Sequence of chain 1.A:
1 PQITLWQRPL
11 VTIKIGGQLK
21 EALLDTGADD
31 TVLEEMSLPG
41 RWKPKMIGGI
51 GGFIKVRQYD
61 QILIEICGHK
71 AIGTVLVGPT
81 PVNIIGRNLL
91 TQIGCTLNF

Binding-site contacts:
Ligand atom C23 contacts residue GLY48 of chain 1.B at 3.5 Å.
Ligand atom C16 contacts residue LEU23 of chain 1.A at 3.6 Å (hydrophobic).
Ligand atom C36 contacts residue GLY49 of chain 1.A at 3.4 Å.
Ligand atom C20 contacts residue GLY49 of chain 1.B at 3.6 Å.
Ligand atom C32 contacts residue ILE50 of chain 1.A at 3.4 Å (hydrophobic).
Ligand atom C35 contacts residue PRO81 of chain 1.B at 3.3 Å (hydrophobic).
Ligand atom C36 contacts residue PRO81 of chain 1.B at 3.6 Å (hydrophobic).
Ligand atom C39 contacts residue GLY49 of chain 1.A at 3.5 Å.
Ligand atom C27 contacts residue VAL32 of chain 1.B at 3.4 Å (hydrophobic).
Ligand atom O4 contacts residue ASP29 of chain 1.B at 2.8 Å (salt-bridge).
Ligand atom O2 contacts residue ASP25 of chain 1.A at 2.9 Å (salt-bridge).
Ligand atom C23 contacts residue ASP29 of chain 1.B at 3.5 Å.
Ligand atom C26 contacts residue ASP30 of chain 1.B at 3.5 Å.
Ligand atom O5 contacts residue THR80 of chain 1.B at 3.5 Å (h-bond).
Ligand atom C37 contacts residue ILE50 of chain 1.A at 3.2 Å (hydrophobic).
Ligand atom C13 contacts residue GLY27 of chain 1.B at 3.5 Å.
Ligand atom C24 contacts residue ASP29 of chain 1.B at 3.6 Å.
Ligand atom C8 contacts residue ASP25 of chain 1.B at 3.6 Å.
Ligand atom C33 contacts residue ILE50 of chain 1.A at 3.6 Å (hydrophobic).
Ligand atom C39 contacts residue PRO81 of chain 1.B at 3.5 Å (hydrophobic).
Ligand atom C35 contacts residue GLY49 of chain 1.A at 3.4 Å.
Ligand atom C27 contacts residue ASP30 of chain 1.B at 3.3 Å.
Ligand atom C22 contacts residue GLY48 of chain 1.B at 3.4 Å.
Ligand atom C34 contacts residue THR80 of chain 1.B at 3.3 Å.
Ligand atom O4 contacts residue ALA28 of chain 1.B at 3.5 Å.
Ligand atom C28 contacts residue ALA28 of chain 1.B at 3.7 Å (hydrophobic).
Ligand atom O4 contacts residue GLY27 of chain 1.B at 3.1 Å (h-bond).
Ligand atom O3 contacts residue GLY49 of chain 1.B at 3.6 Å.
Ligand atom C16 contacts residue GLY27 of chain 1.B at 3.5 Å.
Ligand atom C33 contacts residue THR80 of chain 1.B at 3.1 Å.
Ligand atom O1 contacts residue GLY49 of chain 1.A at 3.6 Å.
Ligand atom C37 contacts residue PRO79 of chain 1.B at 3.3 Å (hydrophobic).
Ligand atom O3 contacts residue ILE50 of chain 1.A at 3.4 Å.
Ligand atom N4 contacts residue GLY27 of chain 1.B at 3.2 Å (h-bond).
Ligand atom C11 contacts residue ASP25 of chain 1.B at 3.5 Å.
Ligand atom O2 contacts residue ASP25 of chain 1.B at 2.7 Å (salt-bridge).
Ligand atom C24 contacts residue GLY48 of chain 1.B at 3.6 Å.
Ligand atom C12 contacts residue ASP25 of chain 1.A at 3.4 Å.
Ligand atom C17 contacts residue ARG8 of chain 1.A at 3.3 Å.
Ligand atom C18 contacts residue ARG8 of chain 1.A at 3.4 Å.

A protein and the small-molecule ligand that binds it are described below.
Small molecule (SMILES): CC(C)(C)NC(=O)[C@@H]1CN(Cc2cc3ccccc3o2)CCN1C[C@@H](O)C[C@@H](Cc1ccccc1)C(=O)N[C@H]1c2ccccc2C[C@H]1O

Sequence of chain 1.B:
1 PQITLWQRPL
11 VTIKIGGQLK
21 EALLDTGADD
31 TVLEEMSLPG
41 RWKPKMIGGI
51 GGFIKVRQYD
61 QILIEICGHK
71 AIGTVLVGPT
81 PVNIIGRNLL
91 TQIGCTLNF